Binding-site contacts:
Ligand atom C26 contacts residue SER103 of chain 6.A at 4.0 Å.
Ligand atom F24 contacts residue TRP33 of chain 6.A at 3.8 Å.
Ligand atom F24 contacts residue ALA53 of chain 6.A at 4.0 Å.
Ligand atom F24 contacts residue VAL60 of chain 6.A at 3.5 Å.
Ligand atom C03 contacts residue TRP56 of chain 6.A at 3.8 Å (hydrophobic).
Ligand atom N06 contacts residue GOL1 of chain 6.H at 3.8 Å.
Ligand atom C20 contacts residue TRP56 of chain 6.A at 3.8 Å (hydrophobic).
Ligand atom C08 contacts residue ASP46 of chain 6.A at 3.4 Å.
Ligand atom C25 contacts residue VAL60 of chain 6.A at 4.0 Å (hydrophobic).
Ligand atom C03 contacts residue PHE422 of chain 6.A at 3.5 Å (hydrophobic).
Ligand atom C22 contacts residue TRP56 of chain 6.A at 4.1 Å (hydrophobic).
Ligand atom C26 contacts residue TRP56 of chain 6.A at 3.6 Å (hydrophobic).
Ligand atom C21 contacts residue ALA53 of chain 6.A at 4.0 Å (hydrophobic).
Ligand atom C21 contacts residue PHE104 of chain 6.A at 3.4 Å (hydrophobic).
Ligand atom C23 contacts residue ARG57 of chain 6.A at 3.9 Å.
Ligand atom O01 contacts residue PHE104 of chain 6.A at 3.6 Å.
Ligand atom C02 contacts residue PHE104 of chain 6.A at 3.9 Å (hydrophobic).
Ligand atom F24 contacts residue ARG57 of chain 6.A at 3.3 Å.
Ligand atom C23 contacts residue TRP56 of chain 6.A at 4.0 Å (hydrophobic).
Ligand atom C03 contacts residue SER103 of chain 6.A at 3.6 Å.
Ligand atom C07 contacts residue GOL1 of chain 6.H at 3.4 Å.
Ligand atom C04 contacts residue PHE422 of chain 6.A at 3.6 Å (hydrophobic).
Ligand atom C19 contacts residue GLU421 of chain 6.A at 3.5 Å.
Ligand atom C20 contacts residue PHE104 of chain 6.A at 3.8 Å (hydrophobic).
Ligand atom C07 contacts residue ILE48 of chain 6.A at 3.8 Å (hydrophobic).
Ligand atom C04 contacts residue GOL1 of chain 6.H at 3.6 Å.
Ligand atom C22 contacts residue PHE104 of chain 6.A at 4.0 Å (hydrophobic).
Ligand atom C05 contacts residue TRP56 of chain 6.A at 3.9 Å (hydrophobic).
Ligand atom F24 contacts residue LEU83 of chain 6.A at 3.5 Å.
Ligand atom C23 contacts residue LEU83 of chain 6.A at 3.8 Å (hydrophobic).
Ligand atom C26 contacts residue MET85 of chain 6.A at 4.0 Å (hydrophobic).
Ligand atom C18 contacts residue GLU421 of chain 6.A at 3.8 Å.
Ligand atom C21 contacts residue TRP56 of chain 6.A at 4.0 Å (hydrophobic).
Ligand atom C25 contacts residue MET85 of chain 6.A at 4.0 Å (hydrophobic).
Ligand atom C23 contacts residue ALA53 of chain 6.A at 3.9 Å (hydrophobic).
Ligand atom C25 contacts residue LEU83 of chain 6.A at 3.8 Å (hydrophobic).
Ligand atom C25 contacts residue TRP56 of chain 6.A at 3.8 Å (hydrophobic).
Ligand atom C22 contacts residue ALA53 of chain 6.A at 3.4 Å (hydrophobic).
Ligand atom O01 contacts residue ILE48 of chain 6.A at 3.6 Å.
Ligand atom F24 contacts residue TRP56 of chain 6.A at 4.0 Å.

A protein and the small-molecule ligand that binds it are described below.
Small molecule (SMILES): O=C(CCCN1CCC(O)(Cc2ccc(F)cc2)CC1)c1ccc(F)cc1

Sequence of chain 6.A:
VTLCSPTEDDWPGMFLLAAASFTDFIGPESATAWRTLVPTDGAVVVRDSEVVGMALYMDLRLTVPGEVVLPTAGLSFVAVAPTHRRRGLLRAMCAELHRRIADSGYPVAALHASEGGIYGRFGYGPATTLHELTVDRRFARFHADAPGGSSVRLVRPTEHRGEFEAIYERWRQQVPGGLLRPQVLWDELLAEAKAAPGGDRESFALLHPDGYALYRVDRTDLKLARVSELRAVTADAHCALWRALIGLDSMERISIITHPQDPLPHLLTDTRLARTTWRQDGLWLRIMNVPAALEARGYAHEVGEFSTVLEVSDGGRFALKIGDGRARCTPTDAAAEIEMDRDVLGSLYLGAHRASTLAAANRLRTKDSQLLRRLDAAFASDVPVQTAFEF